Sequence of chain 1.D:
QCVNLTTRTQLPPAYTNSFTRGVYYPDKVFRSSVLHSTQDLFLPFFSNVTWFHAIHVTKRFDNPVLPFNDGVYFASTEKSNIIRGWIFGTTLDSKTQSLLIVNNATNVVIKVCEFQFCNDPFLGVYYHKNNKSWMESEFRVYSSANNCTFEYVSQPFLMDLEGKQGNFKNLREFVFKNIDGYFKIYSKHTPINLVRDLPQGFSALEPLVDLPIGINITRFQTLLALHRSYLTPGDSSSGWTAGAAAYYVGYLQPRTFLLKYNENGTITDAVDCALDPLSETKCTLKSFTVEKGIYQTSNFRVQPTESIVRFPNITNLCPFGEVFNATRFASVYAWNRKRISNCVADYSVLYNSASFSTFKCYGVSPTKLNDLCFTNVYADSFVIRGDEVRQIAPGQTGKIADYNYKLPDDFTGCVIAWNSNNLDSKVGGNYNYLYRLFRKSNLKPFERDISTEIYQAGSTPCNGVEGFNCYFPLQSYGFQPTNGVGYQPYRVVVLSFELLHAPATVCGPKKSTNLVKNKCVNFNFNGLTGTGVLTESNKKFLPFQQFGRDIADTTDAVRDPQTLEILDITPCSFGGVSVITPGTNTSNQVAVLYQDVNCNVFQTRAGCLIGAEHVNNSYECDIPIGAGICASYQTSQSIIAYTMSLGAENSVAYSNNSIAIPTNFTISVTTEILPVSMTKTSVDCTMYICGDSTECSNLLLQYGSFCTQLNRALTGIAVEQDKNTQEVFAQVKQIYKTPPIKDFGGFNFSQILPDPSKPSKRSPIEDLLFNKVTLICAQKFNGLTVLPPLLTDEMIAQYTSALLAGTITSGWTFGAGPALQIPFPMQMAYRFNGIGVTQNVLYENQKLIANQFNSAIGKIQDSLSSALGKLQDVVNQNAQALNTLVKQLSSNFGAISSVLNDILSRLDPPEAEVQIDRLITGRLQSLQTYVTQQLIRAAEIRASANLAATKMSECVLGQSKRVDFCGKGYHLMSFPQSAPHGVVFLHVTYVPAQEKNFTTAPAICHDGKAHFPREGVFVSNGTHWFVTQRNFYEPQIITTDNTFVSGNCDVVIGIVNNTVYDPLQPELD

Binding-site contacts:
Ligand atom C8 contacts residue ILE1117 of chain 1.D at 3.8 Å (hydrophobic).
Ligand atom C2 contacts residue ASN696 of chain 1.D at 2.5 Å.
Ligand atom O5 contacts residue ASN696 of chain 1.D at 2.4 Å (h-bond).
Ligand atom C7 contacts residue ILE1117 of chain 1.D at 4.5 Å (hydrophobic).
Ligand atom C7 contacts residue ASN696 of chain 1.D at 3.8 Å.
Ligand atom C4 contacts residue ASN696 of chain 1.D at 4.2 Å.
Ligand atom O7 contacts residue ASN696 of chain 1.D at 4.2 Å.
Ligand atom O7 contacts residue ILE1117 of chain 1.D at 4.1 Å.
Ligand atom C1 contacts residue ASN696 of chain 1.D at 1.4 Å.
Ligand atom C8 contacts residue GLY1118 of chain 1.D at 4.3 Å.
Ligand atom C5 contacts residue ASN696 of chain 1.D at 3.7 Å.
Ligand atom C3 contacts residue ASN696 of chain 1.D at 3.8 Å.
Ligand atom N2 contacts residue ASN696 of chain 1.D at 2.9 Å (h-bond).

This protein binds this small molecule.
Small molecule (SMILES): CC(=O)N[C@@H]1[C@@H](O)[C@H](O)[C@@H](CO)O[C@H]1O